Binding-site contacts:
Ligand atom CAV contacts residue PRO499 of chain 1.D at 4.0 Å (hydrophobic).
Ligand atom PBA contacts residue SER675 of chain 1.D at 3.5 Å.
Ligand atom OAE contacts residue SER675 of chain 1.D at 3.4 Å.
Ligand atom FAH contacts residue GLU423 of chain 1.D at 3.4 Å.
Ligand atom CAL contacts residue MET729 of chain 1.D at 3.6 Å (hydrophobic).
Ligand atom CAT contacts residue PRO499 of chain 1.D at 3.7 Å (hydrophobic).
Ligand atom CAT contacts residue TYR471 of chain 1.D at 3.7 Å (hydrophobic).
Ligand atom CAJ contacts residue TYR471 of chain 1.D at 3.9 Å (hydrophobic).
Ligand atom FAF contacts residue GLU423 of chain 1.D at 3.9 Å.
Ligand atom OAC contacts residue SER675 of chain 1.D at 2.5 Å (h-bond).
Ligand atom CAJ contacts residue PRO499 of chain 1.D at 4.1 Å (hydrophobic).
Ligand atom NAP contacts residue PRO499 of chain 1.D at 3.0 Å (h-bond).
Ligand atom CAU contacts residue TYR471 of chain 1.D at 3.9 Å (hydrophobic).
Ligand atom OAA contacts residue LEU500 of chain 1.D at 3.3 Å.
Ligand atom CAZ contacts residue TYR753 of chain 1.D at 3.8 Å (hydrophobic).
Ligand atom FAG contacts residue TYR753 of chain 1.D at 2.6 Å.
Ligand atom CAM contacts residue GLU726 of chain 1.D at 4.0 Å.
Ligand atom OAC contacts residue GLY674 of chain 1.D at 3.0 Å.
Ligand atom NAY contacts residue TYR471 of chain 1.D at 3.9 Å.
Ligand atom FAH contacts residue PRO499 of chain 1.D at 3.8 Å.
Ligand atom OAQ contacts residue MET729 of chain 1.D at 3.9 Å.
Ligand atom FAH contacts residue TYR426 of chain 1.D at 4.0 Å.
Ligand atom NAP contacts residue THR501 of chain 1.D at 4.1 Å.
Ligand atom OAD contacts residue SER675 of chain 1.D at 2.7 Å (h-bond).
Ligand atom CAT contacts residue THR501 of chain 1.D at 4.0 Å.
Ligand atom CAV contacts residue TYR471 of chain 1.D at 3.7 Å (hydrophobic).
Ligand atom OAB contacts residue TYR471 of chain 1.D at 3.9 Å.
Ligand atom OAA contacts residue THR501 of chain 1.D at 3.1 Å (h-bond).
Ligand atom FAH contacts residue TYR471 of chain 1.D at 3.3 Å.
Ligand atom OAA contacts residue TYR471 of chain 1.D at 4.0 Å.
Ligand atom OAA contacts residue ARG506 of chain 1.D at 4.0 Å.
Ligand atom NAP contacts residue TYR471 of chain 1.D at 3.9 Å.
Ligand atom CAJ contacts residue TYR753 of chain 1.D at 3.7 Å (hydrophobic).
Ligand atom CAW contacts residue TYR471 of chain 1.D at 3.9 Å (hydrophobic).
Ligand atom OAQ contacts residue THR707 of chain 1.D at 3.2 Å (h-bond).
Ligand atom CAN contacts residue GLU423 of chain 1.D at 4.0 Å.
Ligand atom OAA contacts residue PRO499 of chain 1.D at 3.6 Å.
Ligand atom FAF contacts residue MET729 of chain 1.D at 3.4 Å.
Ligand atom FAG contacts residue THR728 of chain 1.D at 4.0 Å.
Ligand atom CAL contacts residue THR707 of chain 1.D at 3.8 Å.

Sequence of chain 1.D:
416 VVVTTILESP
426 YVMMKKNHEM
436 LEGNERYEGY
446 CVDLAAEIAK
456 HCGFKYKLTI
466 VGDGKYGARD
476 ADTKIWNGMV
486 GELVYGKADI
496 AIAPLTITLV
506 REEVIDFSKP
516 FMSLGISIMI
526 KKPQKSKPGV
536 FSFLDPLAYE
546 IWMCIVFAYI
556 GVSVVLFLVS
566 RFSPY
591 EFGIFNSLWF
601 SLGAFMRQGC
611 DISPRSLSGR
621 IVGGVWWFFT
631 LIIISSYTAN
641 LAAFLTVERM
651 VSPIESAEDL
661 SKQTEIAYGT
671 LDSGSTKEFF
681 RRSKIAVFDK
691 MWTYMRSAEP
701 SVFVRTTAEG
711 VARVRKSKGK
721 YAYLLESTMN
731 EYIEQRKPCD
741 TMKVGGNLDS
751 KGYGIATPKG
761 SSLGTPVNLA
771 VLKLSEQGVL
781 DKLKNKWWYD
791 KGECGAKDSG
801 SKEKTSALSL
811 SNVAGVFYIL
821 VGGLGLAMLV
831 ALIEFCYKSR

The protein below binds the small molecule below.
Small molecule (SMILES): O=c1[nH]c2cc(C(F)(F)F)c(N3CCOCC3)cc2n(CP(=O)(O)O)c1=O